This small molecule binds to this protein.
Small molecule (SMILES): CCc1nc(N)nc(N)c1-c1ccc(Cl)cc1

Binding-site contacts:
Ligand atom C11 contacts residue BEN1 of chain 1.N at 3.5 Å.
Ligand atom N14 contacts residue VAL9 of chain 1.C at 3.6 Å (h-bond).
Ligand atom N1 contacts residue PHE35 of chain 1.C at 3.6 Å.
Ligand atom C10 contacts residue BEN1 of chain 1.N at 3.9 Å.
Ligand atom N13 contacts residue PHE35 of chain 1.C at 3.7 Å.
Ligand atom C5 contacts residue ASP31 of chain 1.C at 3.6 Å.
Ligand atom CL1 contacts residue THR83 of chain 1.C at 3.6 Å.
Ligand atom C7 contacts residue NDP1 of chain 1.L at 3.9 Å.
Ligand atom N6 contacts residue ASP31 of chain 1.C at 2.7 Å (salt-bridge).
Ligand atom C15 contacts residue ASP31 of chain 1.C at 3.5 Å.
Ligand atom N13 contacts residue NDP1 of chain 1.L at 3.6 Å (h-bond).
Ligand atom N13 contacts residue VAL151 of chain 1.C at 3.0 Å (h-bond).
Ligand atom N1 contacts residue NDP1 of chain 1.L at 3.7 Å.
Ligand atom C2 contacts residue PHE35 of chain 1.C at 3.9 Å (hydrophobic).
Ligand atom N14 contacts residue THR172 of chain 1.C at 3.4 Å (h-bond).
Ligand atom C12 contacts residue PHE35 of chain 1.C at 3.7 Å (hydrophobic).
Ligand atom C16 contacts residue ASP31 of chain 1.C at 3.6 Å.
Ligand atom C2 contacts residue VAL9 of chain 1.C at 3.9 Å (hydrophobic).
Ligand atom C3 contacts residue NDP1 of chain 1.L at 3.4 Å.
Ligand atom C16 contacts residue PHE35 of chain 1.C at 3.9 Å (hydrophobic).
Ligand atom C4 contacts residue PHE35 of chain 1.C at 3.9 Å (hydrophobic).
Ligand atom C2 contacts residue ALA10 of chain 1.C at 3.9 Å (hydrophobic).
Ligand atom N1 contacts residue VAL9 of chain 1.C at 3.4 Å (h-bond).
Ligand atom C12 contacts residue BEN1 of chain 1.N at 3.7 Å.
Ligand atom C9 contacts residue NDP1 of chain 1.L at 3.7 Å.
Ligand atom N1 contacts residue VAL8 of chain 1.C at 3.6 Å.
Ligand atom N14 contacts residue ALA10 of chain 1.C at 3.9 Å.
Ligand atom N1 contacts residue ALA10 of chain 1.C at 3.8 Å.
Ligand atom C3 contacts residue PHE35 of chain 1.C at 3.6 Å (hydrophobic).
Ligand atom C2 contacts residue ASP31 of chain 1.C at 3.6 Å.
Ligand atom N13 contacts residue VAL8 of chain 1.C at 2.9 Å (h-bond).
Ligand atom C3 contacts residue VAL8 of chain 1.C at 3.8 Å (hydrophobic).
Ligand atom N13 contacts residue TYR157 of chain 1.C at 3.4 Å (h-bond).
Ligand atom CL1 contacts residue MET87 of chain 1.C at 3.4 Å.
Ligand atom C4 contacts residue NDP1 of chain 1.L at 3.6 Å.
Ligand atom N14 contacts residue VAL8 of chain 1.C at 4.0 Å.
Ligand atom C16 contacts residue BEN1 of chain 1.N at 3.5 Å.
Ligand atom C8 contacts residue NDP1 of chain 1.L at 3.4 Å.
Ligand atom CL1 contacts residue SER86 of chain 1.C at 3.5 Å.
Ligand atom N14 contacts residue ASP31 of chain 1.C at 2.8 Å (salt-bridge).

Sequence of chain 1.C:
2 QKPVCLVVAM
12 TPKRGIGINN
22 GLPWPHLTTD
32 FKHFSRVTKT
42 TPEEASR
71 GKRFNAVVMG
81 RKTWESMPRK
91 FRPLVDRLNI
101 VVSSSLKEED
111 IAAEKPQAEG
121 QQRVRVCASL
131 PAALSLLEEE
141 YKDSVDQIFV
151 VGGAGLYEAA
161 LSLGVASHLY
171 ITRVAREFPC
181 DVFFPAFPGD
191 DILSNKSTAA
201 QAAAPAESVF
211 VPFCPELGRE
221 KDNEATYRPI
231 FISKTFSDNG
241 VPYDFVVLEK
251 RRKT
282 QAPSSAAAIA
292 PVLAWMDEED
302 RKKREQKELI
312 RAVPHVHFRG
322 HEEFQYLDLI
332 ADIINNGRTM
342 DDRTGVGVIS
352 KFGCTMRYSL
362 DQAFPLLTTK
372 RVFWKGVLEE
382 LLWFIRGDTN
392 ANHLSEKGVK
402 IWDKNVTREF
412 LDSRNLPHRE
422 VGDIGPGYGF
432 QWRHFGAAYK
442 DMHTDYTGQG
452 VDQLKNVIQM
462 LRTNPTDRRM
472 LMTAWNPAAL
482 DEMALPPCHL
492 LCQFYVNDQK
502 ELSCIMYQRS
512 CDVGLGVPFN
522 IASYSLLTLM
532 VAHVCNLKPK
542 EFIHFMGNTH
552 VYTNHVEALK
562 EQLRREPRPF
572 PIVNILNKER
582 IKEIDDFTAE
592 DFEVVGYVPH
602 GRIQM